Binding-site contacts:
Ligand atom C5 contacts residue HIS155 of chain 18.D at 4.0 Å.
Ligand atom OAF contacts residue THR4 of chain 18.D at 2.9 Å (h-bond).
Ligand atom O4 contacts residue HIS155 of chain 18.D at 3.5 Å (h-bond).
Ligand atom C5 contacts residue LEU62 of chain 18.D at 3.8 Å (hydrophobic).
Ligand atom SAG contacts residue ARG157 of chain 18.D at 3.6 Å (salt-bridge).
Ligand atom OAH contacts residue LEU2 of chain 18.D at 2.8 Å (h-bond).
Ligand atom C6 contacts residue HIS155 of chain 18.D at 3.4 Å.
Ligand atom OAH contacts residue THR4 of chain 18.D at 3.7 Å.
Ligand atom O5 contacts residue HIS155 of chain 18.D at 3.6 Å.
Ligand atom OAF contacts residue ALA158 of chain 18.D at 3.3 Å.
Ligand atom OAH contacts residue ASP3 of chain 18.D at 4.0 Å.
Ligand atom OAH contacts residue ARG157 of chain 18.D at 3.1 Å (salt-bridge).
Ligand atom O4 contacts residue SER93 of chain 18.D at 3.0 Å (h-bond).
Ligand atom O6B contacts residue LYS156 of chain 18.D at 3.3 Å.
Ligand atom O6A contacts residue HIS155 of chain 18.D at 3.8 Å.
Ligand atom O6B contacts residue HIS94 of chain 18.D at 4.0 Å.
Ligand atom O6A contacts residue HIS94 of chain 18.D at 3.2 Å (h-bond).
Ligand atom O6B contacts residue LEU62 of chain 18.D at 4.0 Å.
Ligand atom O5B contacts residue LYS156 of chain 18.D at 3.3 Å.
Ligand atom OBI contacts residue LYS156 of chain 18.D at 4.0 Å.
Ligand atom C3 contacts residue ARG157 of chain 18.D at 3.7 Å.
Ligand atom C4 contacts residue LYS156 of chain 18.D at 4.0 Å.
Ligand atom O6B contacts residue HIS155 of chain 18.D at 3.3 Å (h-bond).
Ligand atom O3 contacts residue ARG157 of chain 18.D at 3.3 Å (salt-bridge).
Ligand atom O5 contacts residue LYS156 of chain 18.D at 3.4 Å.
Ligand atom O4 contacts residue LYS156 of chain 18.D at 3.5 Å.
Ligand atom OAF contacts residue ARG157 of chain 18.D at 2.8 Å (salt-bridge).
Ligand atom O3 contacts residue LYS156 of chain 18.D at 3.0 Å.
Ligand atom O6B contacts residue ARG157 of chain 18.D at 3.3 Å (salt-bridge).
Ligand atom C6 contacts residue LEU62 of chain 18.D at 3.5 Å (hydrophobic).
Ligand atom SAG contacts residue THR4 of chain 18.D at 3.9 Å.
Ligand atom O6A contacts residue SER93 of chain 18.D at 3.2 Å.
Ligand atom O5 contacts residue ARG157 of chain 18.D at 3.8 Å.
Ligand atom O6A contacts residue LEU62 of chain 18.D at 3.4 Å.
Ligand atom C3 contacts residue LYS156 of chain 18.D at 4.0 Å.
Ligand atom C2 contacts residue ALA158 of chain 18.D at 3.7 Å (hydrophobic).
Ligand atom C6 contacts residue SER93 of chain 18.D at 4.0 Å.
Ligand atom C3 contacts residue ALA158 of chain 18.D at 4.0 Å (hydrophobic).
Ligand atom C6 contacts residue HIS94 of chain 18.D at 3.9 Å.
Ligand atom O3 contacts residue ALA158 of chain 18.D at 3.0 Å (h-bond).

This protein binds this small molecule.
Small molecule (SMILES): O=C(O)[C@@H]1O[C@H](O[C@H]2[C@@H](OS(=O)(=O)O)O[C@@H](O)[C@H](NS(=O)(=O)O)[C@H]2O)[C@@H](OS(=O)(=O)O)[C@H](O)[C@@H]1O

Sequence of chain 18.D:
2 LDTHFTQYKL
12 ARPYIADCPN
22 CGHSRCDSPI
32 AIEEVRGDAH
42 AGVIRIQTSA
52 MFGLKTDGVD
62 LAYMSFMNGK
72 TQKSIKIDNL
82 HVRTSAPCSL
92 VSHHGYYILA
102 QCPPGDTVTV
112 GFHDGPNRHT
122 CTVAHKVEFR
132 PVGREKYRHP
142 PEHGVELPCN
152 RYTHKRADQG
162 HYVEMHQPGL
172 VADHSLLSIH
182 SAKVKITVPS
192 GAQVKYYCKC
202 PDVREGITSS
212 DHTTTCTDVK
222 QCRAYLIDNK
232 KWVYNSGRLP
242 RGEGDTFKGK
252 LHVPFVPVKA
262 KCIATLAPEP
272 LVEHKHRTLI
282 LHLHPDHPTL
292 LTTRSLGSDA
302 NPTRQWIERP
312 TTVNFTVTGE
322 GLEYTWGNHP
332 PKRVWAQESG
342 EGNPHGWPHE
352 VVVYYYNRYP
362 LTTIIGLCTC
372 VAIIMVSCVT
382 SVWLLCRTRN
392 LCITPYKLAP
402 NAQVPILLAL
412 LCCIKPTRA